Binding-site contacts:
Ligand atom C3 contacts residue ASN154 of chain 5.C at 3.8 Å.
Ligand atom O5 contacts residue ASN154 of chain 5.C at 2.4 Å (h-bond).
Ligand atom C8 contacts residue ASN154 of chain 5.C at 3.6 Å.
Ligand atom C7 contacts residue ASN154 of chain 5.C at 3.4 Å.
Ligand atom C8 contacts residue GLU155 of chain 5.C at 3.6 Å.
Ligand atom C6 contacts residue ASN154 of chain 5.C at 3.8 Å.
Ligand atom C2 contacts residue ASN154 of chain 5.C at 2.4 Å.
Ligand atom C4 contacts residue ASN154 of chain 5.C at 4.3 Å.
Ligand atom O7 contacts residue ASN154 of chain 5.C at 3.2 Å (h-bond).
Ligand atom C5 contacts residue ASN154 of chain 5.C at 3.7 Å.
Ligand atom C7 contacts residue GLU155 of chain 5.C at 4.2 Å.
Ligand atom O7 contacts residue GLU155 of chain 5.C at 3.8 Å.
Ligand atom N2 contacts residue ASN154 of chain 5.C at 2.8 Å (h-bond).
Ligand atom C1 contacts residue ASN154 of chain 5.C at 1.4 Å.
Ligand atom C5 contacts residue ASN154 of chain 5.C at 4.3 Å.

Sequence of chain 5.C:
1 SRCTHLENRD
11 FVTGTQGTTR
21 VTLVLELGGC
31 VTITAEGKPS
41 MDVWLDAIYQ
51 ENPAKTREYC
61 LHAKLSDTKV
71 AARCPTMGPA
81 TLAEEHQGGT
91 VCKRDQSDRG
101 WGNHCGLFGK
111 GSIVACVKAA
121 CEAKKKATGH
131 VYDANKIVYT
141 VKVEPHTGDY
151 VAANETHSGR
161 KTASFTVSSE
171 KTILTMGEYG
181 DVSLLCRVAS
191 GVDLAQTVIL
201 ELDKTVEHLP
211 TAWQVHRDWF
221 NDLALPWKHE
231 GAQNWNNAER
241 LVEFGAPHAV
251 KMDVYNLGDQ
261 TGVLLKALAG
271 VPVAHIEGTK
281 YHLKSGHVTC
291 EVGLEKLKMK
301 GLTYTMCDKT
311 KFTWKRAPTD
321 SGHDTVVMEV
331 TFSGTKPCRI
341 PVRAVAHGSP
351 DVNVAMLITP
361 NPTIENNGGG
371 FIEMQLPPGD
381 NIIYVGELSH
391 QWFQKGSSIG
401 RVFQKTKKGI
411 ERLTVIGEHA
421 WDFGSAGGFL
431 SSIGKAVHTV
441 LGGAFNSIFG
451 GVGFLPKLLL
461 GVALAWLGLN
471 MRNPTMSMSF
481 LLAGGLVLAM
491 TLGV

The small molecule below binds the protein below.
Small molecule (SMILES): CC(=O)N[C@H]1[C@H](O[C@H]2[C@H](O)[C@@H](NC(C)=O)CO[C@@H]2CO[C@@H]2O[C@@H](C)[C@@H](O)[C@@H](O)[C@@H]2O)O[C@H](CO)[C@@H](O)[C@@H]1O